A protein and the small-molecule ligand that binds it are described below.
Small molecule (SMILES): CC(=O)N[C@@H]1[C@@H](O)[C@H](O)[C@@H](CO)O[C@H]1O

Sequence of chain 2.B:
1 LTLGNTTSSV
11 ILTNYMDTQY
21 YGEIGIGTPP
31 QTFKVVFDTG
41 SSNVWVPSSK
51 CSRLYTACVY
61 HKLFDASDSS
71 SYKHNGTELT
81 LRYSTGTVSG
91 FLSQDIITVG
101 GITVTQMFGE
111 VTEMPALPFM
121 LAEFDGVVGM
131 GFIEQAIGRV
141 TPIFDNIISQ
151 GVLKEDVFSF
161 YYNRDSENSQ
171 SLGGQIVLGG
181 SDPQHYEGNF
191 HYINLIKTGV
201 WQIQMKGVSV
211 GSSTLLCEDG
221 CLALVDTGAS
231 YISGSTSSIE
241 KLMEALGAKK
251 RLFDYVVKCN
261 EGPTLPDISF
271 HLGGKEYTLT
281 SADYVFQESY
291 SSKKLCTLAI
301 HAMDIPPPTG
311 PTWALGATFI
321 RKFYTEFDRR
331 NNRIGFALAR

Binding-site contacts:
Ligand atom C1 contacts residue MET107 of chain 2.B at 4.3 Å (hydrophobic).
Ligand atom N2 contacts residue ASN75 of chain 2.B at 3.1 Å (h-bond).
Ligand atom O7 contacts residue ASN75 of chain 2.B at 3.5 Å (h-bond).
Ligand atom C2 contacts residue ASN75 of chain 2.B at 2.7 Å.
Ligand atom N2 contacts residue THR77 of chain 2.B at 4.1 Å.
Ligand atom C5 contacts residue ASN75 of chain 2.B at 3.6 Å.
Ligand atom O5 contacts residue ASN75 of chain 2.B at 2.3 Å (h-bond).
Ligand atom C1 contacts residue ASN75 of chain 2.B at 1.5 Å.
Ligand atom C6 contacts residue MET107 of chain 2.B at 4.2 Å (hydrophobic).
Ligand atom C5 contacts residue MET107 of chain 2.B at 4.2 Å (hydrophobic).
Ligand atom O5 contacts residue MET107 of chain 2.B at 3.5 Å.
Ligand atom C4 contacts residue ASN75 of chain 2.B at 4.4 Å.
Ligand atom C8 contacts residue ASN75 of chain 2.B at 3.3 Å.
Ligand atom C1 contacts residue THR77 of chain 2.B at 4.2 Å.
Ligand atom C3 contacts residue ASN75 of chain 2.B at 4.0 Å.
Ligand atom C7 contacts residue ASN75 of chain 2.B at 3.5 Å.
Ligand atom O7 contacts residue HIS74 of chain 2.B at 4.2 Å.